Binding-site contacts:
Ligand atom CM2 contacts residue MET224 of chain 6.A at 3.5 Å (hydrophobic).
Ligand atom CM4 contacts residue ALA150 of chain 6.A at 3.7 Å (hydrophobic).
Ligand atom F3 contacts residue VAL176 of chain 6.A at 3.6 Å.
Ligand atom F3 contacts residue ALA150 of chain 6.A at 3.0 Å.
Ligand atom F1 contacts residue MET224 of chain 6.A at 3.7 Å.
Ligand atom C1C contacts residue TYR128 of chain 6.A at 3.3 Å (hydrophobic).
Ligand atom O1 contacts residue MET221 of chain 6.A at 3.7 Å.
Ligand atom N3A contacts residue TYR152 of chain 6.A at 3.5 Å.
Ligand atom C6B contacts residue TYR152 of chain 6.A at 3.6 Å (hydrophobic).
Ligand atom O1A contacts residue PRO174 of chain 6.A at 3.4 Å.
Ligand atom C2C contacts residue TYR128 of chain 6.A at 3.2 Å (hydrophobic).
Ligand atom C3A contacts residue PHE186 of chain 6.A at 3.1 Å (hydrophobic).
Ligand atom N3A contacts residue PHE186 of chain 6.A at 3.1 Å.
Ligand atom C2A contacts residue TYR152 of chain 6.A at 3.5 Å (hydrophobic).
Ligand atom O1A contacts residue ALA24 of chain 6.C at 3.4 Å.
Ligand atom N1A contacts residue PRO174 of chain 6.A at 3.5 Å.
Ligand atom CM6 contacts residue VAL191 of chain 6.A at 3.7 Å (hydrophobic).
Ligand atom N1A contacts residue PHE186 of chain 6.A at 3.5 Å.
Ligand atom C4 contacts residue TYR197 of chain 6.A at 3.7 Å (hydrophobic).
Ligand atom CM4 contacts residue VAL176 of chain 6.A at 3.7 Å (hydrophobic).
Ligand atom C5B contacts residue TYR152 of chain 6.A at 3.4 Å (hydrophobic).
Ligand atom C4 contacts residue LEU106 of chain 6.A at 3.3 Å (hydrophobic).
Ligand atom F1 contacts residue PHE186 of chain 6.A at 3.3 Å.
Ligand atom C3B contacts residue MET224 of chain 6.A at 3.6 Å (hydrophobic).
Ligand atom F2 contacts residue PHE186 of chain 6.A at 3.1 Å.
Ligand atom F3 contacts residue SER175 of chain 6.A at 2.8 Å.
Ligand atom F2 contacts residue VAL176 of chain 6.A at 2.7 Å.
Ligand atom CM4 contacts residue PHE186 of chain 6.A at 3.5 Å (hydrophobic).
Ligand atom O1A contacts residue PHE186 of chain 6.A at 3.4 Å.
Ligand atom CM2 contacts residue TYR128 of chain 6.A at 3.4 Å (hydrophobic).
Ligand atom CM6 contacts residue TYR152 of chain 6.A at 3.4 Å (hydrophobic).
Ligand atom C2A contacts residue PHE186 of chain 6.A at 3.3 Å (hydrophobic).
Ligand atom N1A contacts residue ALA24 of chain 6.C at 3.3 Å.
Ligand atom F3 contacts residue PRO174 of chain 6.A at 3.1 Å.
Ligand atom C1C contacts residue TYR197 of chain 6.A at 3.7 Å (hydrophobic).
Ligand atom C4B contacts residue TYR152 of chain 6.A at 3.6 Å (hydrophobic).
Ligand atom C3 contacts residue LEU106 of chain 6.A at 3.4 Å (hydrophobic).
Ligand atom C3C contacts residue TYR128 of chain 6.A at 3.1 Å (hydrophobic).
Ligand atom F3 contacts residue TYR152 of chain 6.A at 3.6 Å.
Ligand atom CM3 contacts residue ASN219 of chain 6.A at 3.5 Å.

A small-molecule ligand and the protein it binds are described below.
Small molecule (SMILES): Cc1cc(CCCOc2c(C)cc(-c3noc(C(F)(F)F)n3)cc2C)on1

Sequence of chain 7.C:
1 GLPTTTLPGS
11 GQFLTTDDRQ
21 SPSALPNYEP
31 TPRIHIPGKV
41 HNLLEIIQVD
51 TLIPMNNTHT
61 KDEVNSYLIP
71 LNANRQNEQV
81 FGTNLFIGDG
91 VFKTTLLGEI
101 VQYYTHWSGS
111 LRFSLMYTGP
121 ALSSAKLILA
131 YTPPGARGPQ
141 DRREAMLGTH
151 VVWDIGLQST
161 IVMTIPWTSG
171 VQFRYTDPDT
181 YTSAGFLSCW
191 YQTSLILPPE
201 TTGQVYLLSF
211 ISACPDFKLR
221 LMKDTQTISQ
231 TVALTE

Sequence of chain 6.C:
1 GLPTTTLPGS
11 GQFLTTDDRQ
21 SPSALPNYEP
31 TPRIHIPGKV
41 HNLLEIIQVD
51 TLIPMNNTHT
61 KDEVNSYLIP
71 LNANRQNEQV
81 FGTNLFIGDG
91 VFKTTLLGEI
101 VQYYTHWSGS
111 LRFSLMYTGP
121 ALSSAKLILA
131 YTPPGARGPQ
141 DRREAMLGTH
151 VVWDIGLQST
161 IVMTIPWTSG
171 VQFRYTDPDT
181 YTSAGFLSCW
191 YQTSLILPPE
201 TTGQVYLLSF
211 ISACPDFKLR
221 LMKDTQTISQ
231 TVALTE

Sequence of chain 6.A:
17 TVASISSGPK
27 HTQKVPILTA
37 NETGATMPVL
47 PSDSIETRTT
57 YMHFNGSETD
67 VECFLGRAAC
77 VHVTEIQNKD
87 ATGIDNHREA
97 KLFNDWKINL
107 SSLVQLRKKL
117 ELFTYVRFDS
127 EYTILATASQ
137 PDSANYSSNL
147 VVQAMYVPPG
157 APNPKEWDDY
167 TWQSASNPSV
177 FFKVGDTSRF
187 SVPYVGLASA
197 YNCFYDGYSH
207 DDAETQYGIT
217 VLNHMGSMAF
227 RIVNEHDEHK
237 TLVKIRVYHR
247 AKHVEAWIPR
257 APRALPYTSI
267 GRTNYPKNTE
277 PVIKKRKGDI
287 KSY